This protein binds this small molecule.
Small molecule (SMILES): CC1=CC(=O)c2ccccc2C1=O

Sequence of chain 1.A:
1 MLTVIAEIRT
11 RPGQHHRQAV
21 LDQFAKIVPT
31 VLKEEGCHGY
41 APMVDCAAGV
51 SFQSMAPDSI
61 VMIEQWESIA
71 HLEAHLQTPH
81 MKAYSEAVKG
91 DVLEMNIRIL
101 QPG

Binding-site contacts:
Ligand atom O4K contacts residue ILE97 of chain 1.A at 3.1 Å.
Ligand atom O4K contacts residue LEU76 of chain 1.A at 3.9 Å.
Ligand atom C9K contacts residue LEU76 of chain 1.A at 4.5 Å (hydrophobic).
Ligand atom C3K contacts residue ILE97 of chain 1.A at 4.4 Å (hydrophobic).
Ligand atom O1K contacts residue TYR84 of chain 1.A at 3.6 Å.
Ligand atom C8K contacts residue TYR40 of chain 1.A at 3.5 Å (hydrophobic).
Ligand atom O1K contacts residue MET95 of chain 1.A at 4.5 Å.
Ligand atom C9K contacts residue TYR40 of chain 1.A at 3.8 Å (hydrophobic).
Ligand atom C4K contacts residue MET95 of chain 1.A at 4.3 Å (hydrophobic).
Ligand atom C1K contacts residue LEU76 of chain 1.A at 4.2 Å (hydrophobic).
Ligand atom C6K contacts residue GLU64 of chain 1.A at 4.1 Å.
Ligand atom C8K contacts residue HIS75 of chain 1.A at 3.6 Å.
Ligand atom C4K contacts residue ILE97 of chain 1.A at 3.8 Å (hydrophobic).
Ligand atom C1K contacts residue MET95 of chain 1.A at 4.0 Å (hydrophobic).
Ligand atom C2K contacts residue MET95 of chain 1.A at 3.3 Å (hydrophobic).
Ligand atom C10 contacts residue MET95 of chain 1.A at 4.5 Å (hydrophobic).
Ligand atom C7K contacts residue GLU64 of chain 1.A at 3.0 Å.
Ligand atom C3K contacts residue MET95 of chain 1.A at 3.4 Å (hydrophobic).
Ligand atom C10 contacts residue LEU76 of chain 1.A at 3.8 Å (hydrophobic).
Ligand atom C8K contacts residue GLU64 of chain 1.A at 3.4 Å.
Ligand atom C2K contacts residue LEU76 of chain 1.A at 4.2 Å (hydrophobic).
Ligand atom C6K contacts residue LEU76 of chain 1.A at 3.9 Å (hydrophobic).
Ligand atom O1K contacts residue SER85 of chain 1.A at 4.1 Å.
Ligand atom C7K contacts residue HIS75 of chain 1.A at 4.0 Å.
Ligand atom C4K contacts residue LEU76 of chain 1.A at 3.5 Å (hydrophobic).
Ligand atom C9K contacts residue HIS75 of chain 1.A at 4.0 Å.
Ligand atom C11 contacts residue MET95 of chain 1.A at 3.5 Å (hydrophobic).
Ligand atom C11 contacts residue ILE97 of chain 1.A at 4.4 Å (hydrophobic).
Ligand atom C5K contacts residue LEU76 of chain 1.A at 3.5 Å (hydrophobic).
Ligand atom C3K contacts residue LEU76 of chain 1.A at 3.9 Å (hydrophobic).